Sequence of chain 1.B:
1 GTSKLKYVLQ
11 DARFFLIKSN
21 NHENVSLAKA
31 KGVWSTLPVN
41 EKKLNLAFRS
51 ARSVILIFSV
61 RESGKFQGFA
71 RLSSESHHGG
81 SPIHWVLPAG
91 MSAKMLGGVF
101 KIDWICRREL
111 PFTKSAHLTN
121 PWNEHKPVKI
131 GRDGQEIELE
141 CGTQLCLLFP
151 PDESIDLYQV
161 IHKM

Binding-site contacts:
Ligand atom C10 contacts residue ASN20 of chain 1.B at 3.5 Å.
Ligand atom C06 contacts residue LEU37 of chain 1.B at 3.7 Å (hydrophobic).
Ligand atom C08 contacts residue ASN20 of chain 1.B at 3.1 Å.
Ligand atom C14 contacts residue LEU37 of chain 1.B at 4.0 Å (hydrophobic).
Ligand atom C04 contacts residue TRP34 of chain 1.B at 3.9 Å (hydrophobic).
Ligand atom C15 contacts residue ASN20 of chain 1.B at 4.0 Å.
Ligand atom N16 contacts residue ASN20 of chain 1.B at 3.0 Å (h-bond).
Ligand atom CL18 contacts residue ASN20 of chain 1.B at 3.5 Å.
Ligand atom C01 contacts residue TRP85 of chain 1.B at 3.4 Å (hydrophobic).
Ligand atom C01 contacts residue ASN24 of chain 1.B at 3.8 Å.
Ligand atom C09 contacts residue LEU37 of chain 1.B at 4.0 Å (hydrophobic).
Ligand atom N16 contacts residue SER19 of chain 1.B at 3.7 Å.
Ligand atom C01 contacts residue LEU96 of chain 1.B at 3.9 Å (hydrophobic).
Ligand atom C14 contacts residue ASN20 of chain 1.B at 3.0 Å.
Ligand atom C06 contacts residue LYS18 of chain 1.B at 3.8 Å.
Ligand atom N19 contacts residue SER19 of chain 1.B at 4.0 Å.
Ligand atom C13 contacts residue ASN20 of chain 1.B at 4.0 Å.
Ligand atom C17 contacts residue SER19 of chain 1.B at 3.5 Å.
Ligand atom N02 contacts residue LEU96 of chain 1.B at 3.7 Å.
Ligand atom C01 contacts residue TRP34 of chain 1.B at 3.7 Å (hydrophobic).
Ligand atom C09 contacts residue ASN20 of chain 1.B at 3.3 Å.
Ligand atom C06 contacts residue ASP133 of chain 1.B at 3.2 Å.
Ligand atom CL18 contacts residue PRO88 of chain 1.B at 3.7 Å.
Ligand atom N19 contacts residue ASN24 of chain 1.B at 3.0 Å (h-bond).
Ligand atom C03 contacts residue SER35 of chain 1.B at 3.9 Å.
Ligand atom C03 contacts residue TRP34 of chain 1.B at 3.6 Å (hydrophobic).
Ligand atom C17 contacts residue ASN24 of chain 1.B at 3.6 Å.
Ligand atom N02 contacts residue TRP34 of chain 1.B at 3.4 Å.
Ligand atom C08 contacts residue LYS18 of chain 1.B at 3.0 Å.
Ligand atom N07 contacts residue LYS18 of chain 1.B at 3.2 Å (salt-bridge).
Ligand atom N05 contacts residue SER35 of chain 1.B at 3.8 Å.
Ligand atom C15 contacts residue SER19 of chain 1.B at 4.0 Å.
Ligand atom N02 contacts residue SER35 of chain 1.B at 2.8 Å (h-bond).
Ligand atom N05 contacts residue LEU37 of chain 1.B at 4.0 Å.
Ligand atom CL18 contacts residue ASN24 of chain 1.B at 3.2 Å.
Ligand atom C17 contacts residue ASN20 of chain 1.B at 3.6 Å.
Ligand atom C01 contacts residue SER35 of chain 1.B at 3.3 Å.
Ligand atom C15 contacts residue LYS18 of chain 1.B at 3.8 Å.
Ligand atom CL18 contacts residue ASN21 of chain 1.B at 2.8 Å.
Ligand atom CL18 contacts residue SER19 of chain 1.B at 3.5 Å.

This protein binds this small molecule.
Small molecule (SMILES): CNc1nc(Cl)nc2c1ncn2CC1CCCCC1